Binding-site contacts:
Ligand atom C17 contacts residue THR214 of chain 1.B at 3.4 Å.
Ligand atom O29 contacts residue GLY183 of chain 1.B at 3.8 Å.
Ligand atom O23 contacts residue GLY236 of chain 1.B at 2.8 Å (h-bond).
Ligand atom O30 contacts residue GLY276 of chain 1.B at 3.5 Å.
Ligand atom O30 contacts residue MET157 of chain 1.A at 3.7 Å.
Ligand atom O23 contacts residue ASN356 of chain 1.B at 3.1 Å (h-bond).
Ligand atom C16 contacts residue SER153 of chain 1.B at 3.2 Å.
Ligand atom C16 contacts residue THR214 of chain 1.B at 3.8 Å.
Ligand atom O24 contacts residue ASP237 of chain 1.B at 3.5 Å (salt-bridge).
Ligand atom O29 contacts residue PRO395 of chain 1.B at 3.6 Å.
Ligand atom C18 contacts residue THR214 of chain 1.B at 3.7 Å.
Ligand atom O24 contacts residue GLY236 of chain 1.B at 3.2 Å (h-bond).
Ligand atom C16 contacts residue ILE213 of chain 1.B at 3.6 Å (hydrophobic).
Ligand atom O24 contacts residue ILE213 of chain 1.B at 3.2 Å (h-bond).
Ligand atom O23 contacts residue SER358 of chain 1.B at 3.7 Å.
Ligand atom C9 contacts residue LEU283 of chain 1.B at 3.7 Å (hydrophobic).
Ligand atom O30 contacts residue ASP275 of chain 1.B at 3.3 Å (salt-bridge).
Ligand atom C5 contacts residue CYS184 of chain 1.B at 3.0 Å (hydrophobic).
Ligand atom C5 contacts residue SER358 of chain 1.B at 3.6 Å.
Ligand atom C19 contacts residue SER358 of chain 1.B at 3.6 Å.
Ligand atom O23 contacts residue PHE235 of chain 1.B at 3.7 Å.
Ligand atom C1 contacts residue ILE274 of chain 1.B at 3.7 Å (hydrophobic).
Ligand atom O13 contacts residue ILE285 of chain 1.B at 3.5 Å.
Ligand atom C4 contacts residue PHE235 of chain 1.B at 3.8 Å (hydrophobic).
Ligand atom C17 contacts residue GLU212 of chain 1.B at 3.6 Å.
Ligand atom C15 contacts residue SER153 of chain 1.B at 3.8 Å.
Ligand atom O24 contacts residue GLU212 of chain 1.B at 3.2 Å.
Ligand atom O30 contacts residue ILE285 of chain 1.B at 3.5 Å.
Ligand atom C19 contacts residue PHE235 of chain 1.B at 3.5 Å (hydrophobic).
Ligand atom O12 contacts residue PHE235 of chain 1.B at 3.5 Å.
Ligand atom C10 contacts residue LEU283 of chain 1.B at 3.5 Å (hydrophobic).
Ligand atom C18 contacts residue GLY236 of chain 1.B at 3.8 Å.
Ligand atom O29 contacts residue CYS184 of chain 1.B at 2.8 Å (h-bond).
Ligand atom O13 contacts residue LEU283 of chain 1.B at 3.6 Å.
Ligand atom C11 contacts residue LEU283 of chain 1.B at 3.8 Å (hydrophobic).
Ligand atom O24 contacts residue THR214 of chain 1.B at 3.1 Å (h-bond).
Ligand atom C6 contacts residue CYS184 of chain 1.B at 3.3 Å (hydrophobic).
Ligand atom O12 contacts residue SER358 of chain 1.B at 3.6 Å.
Ligand atom C18 contacts residue SER358 of chain 1.B at 3.8 Å.
Ligand atom O23 contacts residue MET357 of chain 1.B at 3.6 Å.

The protein below binds the small molecule below.
Small molecule (SMILES): O=C1C[C@@H](c2ccc(O)c(O)c2)Oc2cc(O)cc(O)c21

Sequence of chain 1.A:
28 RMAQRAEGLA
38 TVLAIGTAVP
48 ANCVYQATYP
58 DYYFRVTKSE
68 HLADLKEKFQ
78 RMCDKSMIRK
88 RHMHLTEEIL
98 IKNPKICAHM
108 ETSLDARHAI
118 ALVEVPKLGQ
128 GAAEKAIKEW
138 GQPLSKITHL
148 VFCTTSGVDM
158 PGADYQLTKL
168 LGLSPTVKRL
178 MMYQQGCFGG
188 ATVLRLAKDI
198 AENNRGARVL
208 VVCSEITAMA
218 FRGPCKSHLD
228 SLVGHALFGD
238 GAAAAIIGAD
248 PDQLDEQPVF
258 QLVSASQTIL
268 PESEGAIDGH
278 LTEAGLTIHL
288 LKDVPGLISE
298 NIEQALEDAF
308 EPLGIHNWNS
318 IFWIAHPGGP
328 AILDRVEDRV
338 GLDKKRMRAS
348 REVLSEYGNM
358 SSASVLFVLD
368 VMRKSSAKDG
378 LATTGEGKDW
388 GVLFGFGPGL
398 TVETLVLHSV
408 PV

Sequence of chain 1.B:
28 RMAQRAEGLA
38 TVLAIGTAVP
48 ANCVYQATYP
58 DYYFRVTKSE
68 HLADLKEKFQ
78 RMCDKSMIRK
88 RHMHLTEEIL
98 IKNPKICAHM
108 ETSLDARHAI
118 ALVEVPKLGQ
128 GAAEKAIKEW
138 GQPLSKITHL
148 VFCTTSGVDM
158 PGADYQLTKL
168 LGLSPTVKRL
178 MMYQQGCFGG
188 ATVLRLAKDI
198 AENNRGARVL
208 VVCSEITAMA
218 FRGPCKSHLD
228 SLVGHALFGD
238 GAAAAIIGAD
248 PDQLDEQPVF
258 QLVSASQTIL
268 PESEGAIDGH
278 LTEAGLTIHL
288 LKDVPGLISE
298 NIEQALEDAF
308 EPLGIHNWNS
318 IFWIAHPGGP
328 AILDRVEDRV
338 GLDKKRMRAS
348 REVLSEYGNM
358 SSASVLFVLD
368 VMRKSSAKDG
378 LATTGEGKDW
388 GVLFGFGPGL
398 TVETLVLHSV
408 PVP